This small molecule binds to this protein.
Small molecule (SMILES): CC(=O)N[C@@H]1[C@@H](O)[C@H](O)[C@@H](CO)O[C@H]1O

Binding-site contacts:
Ligand atom C8 contacts residue ASN281 of chain 1.E at 4.5 Å.
Ligand atom O7 contacts residue HIS356 of chain 1.E at 4.3 Å.
Ligand atom C3 contacts residue ASN239 of chain 1.E at 3.7 Å.
Ligand atom C8 contacts residue GLU280 of chain 1.E at 4.5 Å.
Ligand atom C5 contacts residue THR241 of chain 1.E at 4.4 Å.
Ligand atom C4 contacts residue ASN239 of chain 1.E at 4.2 Å.
Ligand atom C8 contacts residue ILE282 of chain 1.E at 4.1 Å (hydrophobic).
Ligand atom C1 contacts residue THR241 of chain 1.E at 4.0 Å.
Ligand atom O7 contacts residue ASN239 of chain 1.E at 4.4 Å.
Ligand atom C3 contacts residue THR241 of chain 1.E at 4.2 Å.
Ligand atom C2 contacts residue ASN239 of chain 1.E at 2.5 Å.
Ligand atom C2 contacts residue THR241 of chain 1.E at 4.4 Å.
Ligand atom N2 contacts residue ASN239 of chain 1.E at 2.8 Å (h-bond).
Ligand atom N2 contacts residue THR241 of chain 1.E at 4.2 Å.
Ligand atom C5 contacts residue ASN239 of chain 1.E at 3.7 Å.
Ligand atom C8 contacts residue SER279 of chain 1.E at 3.0 Å.
Ligand atom C1 contacts residue ASN239 of chain 1.E at 1.5 Å.
Ligand atom C7 contacts residue SER279 of chain 1.E at 4.4 Å.
Ligand atom O5 contacts residue ASN239 of chain 1.E at 2.4 Å (h-bond).
Ligand atom O5 contacts residue THR241 of chain 1.E at 4.5 Å.
Ligand atom C7 contacts residue ASN239 of chain 1.E at 3.9 Å.

Sequence of chain 1.E:
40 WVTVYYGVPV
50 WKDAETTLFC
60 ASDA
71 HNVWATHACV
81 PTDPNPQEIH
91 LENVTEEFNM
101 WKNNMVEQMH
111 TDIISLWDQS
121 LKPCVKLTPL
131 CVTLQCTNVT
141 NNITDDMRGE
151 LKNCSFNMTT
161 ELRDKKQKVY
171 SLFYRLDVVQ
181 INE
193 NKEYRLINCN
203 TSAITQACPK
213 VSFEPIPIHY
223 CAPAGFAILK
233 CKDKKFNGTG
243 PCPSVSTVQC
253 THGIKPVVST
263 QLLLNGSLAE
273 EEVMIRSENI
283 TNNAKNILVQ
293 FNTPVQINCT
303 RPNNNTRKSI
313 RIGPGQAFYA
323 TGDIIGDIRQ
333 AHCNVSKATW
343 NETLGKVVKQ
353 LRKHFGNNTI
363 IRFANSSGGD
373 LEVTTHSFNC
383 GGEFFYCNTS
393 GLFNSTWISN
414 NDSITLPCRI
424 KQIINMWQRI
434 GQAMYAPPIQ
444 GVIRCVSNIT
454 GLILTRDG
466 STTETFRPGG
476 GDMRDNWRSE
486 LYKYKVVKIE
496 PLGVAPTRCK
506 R